Sequence of chain 2.A:
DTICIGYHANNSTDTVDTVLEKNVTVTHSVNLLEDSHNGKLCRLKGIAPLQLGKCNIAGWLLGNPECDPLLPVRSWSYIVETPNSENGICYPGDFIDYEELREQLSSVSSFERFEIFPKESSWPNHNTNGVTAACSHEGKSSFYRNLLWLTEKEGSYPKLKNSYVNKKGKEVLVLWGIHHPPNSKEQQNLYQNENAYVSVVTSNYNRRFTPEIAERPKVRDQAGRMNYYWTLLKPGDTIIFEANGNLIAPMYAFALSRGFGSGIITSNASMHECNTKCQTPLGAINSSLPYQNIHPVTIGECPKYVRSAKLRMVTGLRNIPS

This protein binds this small molecule.
Small molecule (SMILES): CC(=O)N[C@H]1[C@H](O[C@H]2[C@H](O)[C@@H](NC(C)=O)CO[C@@H]2CO)O[C@H](CO)[C@@H](O)[C@@H]1O

Binding-site contacts:
Ligand atom C7 contacts residue ASN11 of chain 2.A at 3.3 Å.
Ligand atom C1 contacts residue ASN11 of chain 2.A at 1.4 Å.
Ligand atom O5 contacts residue ASN11 of chain 2.A at 2.5 Å (h-bond).
Ligand atom N2 contacts residue ASN11 of chain 2.A at 2.9 Å (h-bond).
Ligand atom C8 contacts residue ASN11 of chain 2.A at 4.3 Å.
Ligand atom C4 contacts residue ASN11 of chain 2.A at 4.2 Å.
Ligand atom C5 contacts residue ASN11 of chain 2.A at 3.5 Å.
Ligand atom C2 contacts residue ASN11 of chain 2.A at 2.6 Å.
Ligand atom C3 contacts residue ASN11 of chain 2.A at 3.8 Å.
Ligand atom O7 contacts residue ASN11 of chain 2.A at 3.4 Å (h-bond).